This protein binds this small molecule.
Small molecule (SMILES): CC(=O)N[C@@H]1[C@@H](O)[C@H](O)[C@@H](CO)O[C@H]1O

Binding-site contacts:
Ligand atom C1 contacts residue ASN94 of chain 1.Z at 1.4 Å.
Ligand atom O7 contacts residue CYS95 of chain 1.Z at 4.3 Å.
Ligand atom C7 contacts residue ASN94 of chain 1.Z at 3.1 Å.
Ligand atom O7 contacts residue ASN94 of chain 1.Z at 2.6 Å (h-bond).
Ligand atom N2 contacts residue ASN94 of chain 1.Z at 2.8 Å (h-bond).
Ligand atom C3 contacts residue ASN94 of chain 1.Z at 3.6 Å.
Ligand atom C6 contacts residue ASN94 of chain 1.Z at 4.3 Å.
Ligand atom C4 contacts residue ASN94 of chain 1.Z at 3.9 Å.
Ligand atom C5 contacts residue ASN94 of chain 1.Z at 3.5 Å.
Ligand atom O5 contacts residue ASN94 of chain 1.Z at 2.2 Å (h-bond).
Ligand atom C2 contacts residue ASN94 of chain 1.Z at 2.2 Å.

Sequence of chain 1.Z:
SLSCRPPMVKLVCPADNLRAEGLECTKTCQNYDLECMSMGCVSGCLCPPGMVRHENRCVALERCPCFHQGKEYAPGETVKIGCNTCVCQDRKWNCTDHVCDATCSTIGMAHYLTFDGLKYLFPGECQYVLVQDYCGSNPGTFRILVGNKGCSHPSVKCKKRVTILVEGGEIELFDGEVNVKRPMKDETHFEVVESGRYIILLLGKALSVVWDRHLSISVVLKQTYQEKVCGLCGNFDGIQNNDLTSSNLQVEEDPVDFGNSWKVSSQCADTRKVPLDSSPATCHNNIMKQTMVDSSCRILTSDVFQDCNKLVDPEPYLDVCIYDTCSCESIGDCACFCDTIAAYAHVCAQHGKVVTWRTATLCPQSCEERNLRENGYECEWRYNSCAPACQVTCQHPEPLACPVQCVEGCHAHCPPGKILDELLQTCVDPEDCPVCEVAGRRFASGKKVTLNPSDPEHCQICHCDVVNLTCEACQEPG